This small molecule binds to this protein.
Small molecule (SMILES): CC(=O)N[C@@H]1[C@@H](O)[C@H](O)[C@@H](CO)O[C@H]1O

Sequence of chain 1.B:
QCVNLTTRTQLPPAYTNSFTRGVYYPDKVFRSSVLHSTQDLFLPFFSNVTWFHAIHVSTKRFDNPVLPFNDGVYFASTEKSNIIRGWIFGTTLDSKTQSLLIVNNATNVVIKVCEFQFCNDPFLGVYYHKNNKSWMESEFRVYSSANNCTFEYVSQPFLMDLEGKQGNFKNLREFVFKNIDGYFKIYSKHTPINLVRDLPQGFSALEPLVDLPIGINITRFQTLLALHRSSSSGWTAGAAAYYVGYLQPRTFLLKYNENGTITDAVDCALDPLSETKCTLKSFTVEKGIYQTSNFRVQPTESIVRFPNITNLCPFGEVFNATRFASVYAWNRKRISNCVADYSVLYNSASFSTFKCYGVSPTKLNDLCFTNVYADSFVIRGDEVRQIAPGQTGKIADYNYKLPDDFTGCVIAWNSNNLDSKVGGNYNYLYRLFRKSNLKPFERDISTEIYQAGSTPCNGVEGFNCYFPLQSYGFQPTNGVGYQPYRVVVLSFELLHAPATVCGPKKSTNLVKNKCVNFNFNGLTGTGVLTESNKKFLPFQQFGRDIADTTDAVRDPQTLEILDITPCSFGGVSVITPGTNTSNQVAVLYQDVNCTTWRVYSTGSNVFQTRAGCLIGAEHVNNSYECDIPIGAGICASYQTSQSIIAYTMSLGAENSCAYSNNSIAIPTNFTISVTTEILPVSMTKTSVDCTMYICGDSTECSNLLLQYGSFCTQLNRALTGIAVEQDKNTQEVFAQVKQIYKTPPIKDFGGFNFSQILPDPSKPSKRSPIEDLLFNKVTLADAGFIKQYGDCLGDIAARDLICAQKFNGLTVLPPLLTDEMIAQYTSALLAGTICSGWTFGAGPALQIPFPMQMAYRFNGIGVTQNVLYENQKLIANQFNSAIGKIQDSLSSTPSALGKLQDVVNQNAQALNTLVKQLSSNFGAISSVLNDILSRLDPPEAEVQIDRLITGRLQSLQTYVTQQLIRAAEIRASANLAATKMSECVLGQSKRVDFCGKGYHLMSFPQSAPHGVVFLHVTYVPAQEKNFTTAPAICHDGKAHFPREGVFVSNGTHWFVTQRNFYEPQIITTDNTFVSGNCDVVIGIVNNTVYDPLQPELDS

Binding-site contacts:
Ligand atom N2 contacts residue ASN61 of chain 1.B at 2.8 Å (h-bond).
Ligand atom C2 contacts residue ASN61 of chain 1.B at 2.5 Å.
Ligand atom O7 contacts residue TYR28 of chain 1.B at 3.3 Å.
Ligand atom C5 contacts residue ASN61 of chain 1.B at 3.8 Å.
Ligand atom O5 contacts residue ASN61 of chain 1.B at 2.5 Å (h-bond).
Ligand atom C8 contacts residue TYR28 of chain 1.B at 3.7 Å (hydrophobic).
Ligand atom C2 contacts residue TYR28 of chain 1.B at 4.2 Å (hydrophobic).
Ligand atom C4 contacts residue ASN61 of chain 1.B at 4.4 Å.
Ligand atom C7 contacts residue ASN61 of chain 1.B at 4.0 Å.
Ligand atom C3 contacts residue ASN61 of chain 1.B at 3.9 Å.
Ligand atom N2 contacts residue TYR28 of chain 1.B at 4.1 Å.
Ligand atom C1 contacts residue ASN61 of chain 1.B at 1.5 Å.
Ligand atom C7 contacts residue TYR28 of chain 1.B at 3.6 Å (hydrophobic).